Binding-site contacts:
Ligand atom C5 contacts residue ASN69 of chain 1.S at 3.6 Å.
Ligand atom C7 contacts residue ASN69 of chain 1.S at 3.4 Å.
Ligand atom C1 contacts residue ASN69 of chain 1.S at 1.5 Å.
Ligand atom N2 contacts residue ASN69 of chain 1.S at 2.5 Å (h-bond).
Ligand atom O7 contacts residue ASN69 of chain 1.S at 4.4 Å.
Ligand atom C2 contacts residue ASN69 of chain 1.S at 2.5 Å.
Ligand atom C3 contacts residue ASN69 of chain 1.S at 3.8 Å.
Ligand atom C8 contacts residue ASN69 of chain 1.S at 3.8 Å.
Ligand atom O5 contacts residue ASN69 of chain 1.S at 2.3 Å (h-bond).
Ligand atom C4 contacts residue ASN69 of chain 1.S at 4.2 Å.

A protein and the small-molecule ligand that binds it are described below.
Small molecule (SMILES): CC(=O)N[C@@H]1[C@@H](O)[C@H](O)[C@@H](CO)O[C@H]1O

Sequence of chain 1.S:
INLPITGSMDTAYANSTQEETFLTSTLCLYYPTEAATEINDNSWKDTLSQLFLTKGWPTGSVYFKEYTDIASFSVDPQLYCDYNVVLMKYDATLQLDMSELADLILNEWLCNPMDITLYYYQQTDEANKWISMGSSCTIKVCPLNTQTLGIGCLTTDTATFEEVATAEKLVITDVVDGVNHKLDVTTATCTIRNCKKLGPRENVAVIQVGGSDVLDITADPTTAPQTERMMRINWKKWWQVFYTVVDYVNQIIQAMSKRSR